Sequence of chain 1.A:
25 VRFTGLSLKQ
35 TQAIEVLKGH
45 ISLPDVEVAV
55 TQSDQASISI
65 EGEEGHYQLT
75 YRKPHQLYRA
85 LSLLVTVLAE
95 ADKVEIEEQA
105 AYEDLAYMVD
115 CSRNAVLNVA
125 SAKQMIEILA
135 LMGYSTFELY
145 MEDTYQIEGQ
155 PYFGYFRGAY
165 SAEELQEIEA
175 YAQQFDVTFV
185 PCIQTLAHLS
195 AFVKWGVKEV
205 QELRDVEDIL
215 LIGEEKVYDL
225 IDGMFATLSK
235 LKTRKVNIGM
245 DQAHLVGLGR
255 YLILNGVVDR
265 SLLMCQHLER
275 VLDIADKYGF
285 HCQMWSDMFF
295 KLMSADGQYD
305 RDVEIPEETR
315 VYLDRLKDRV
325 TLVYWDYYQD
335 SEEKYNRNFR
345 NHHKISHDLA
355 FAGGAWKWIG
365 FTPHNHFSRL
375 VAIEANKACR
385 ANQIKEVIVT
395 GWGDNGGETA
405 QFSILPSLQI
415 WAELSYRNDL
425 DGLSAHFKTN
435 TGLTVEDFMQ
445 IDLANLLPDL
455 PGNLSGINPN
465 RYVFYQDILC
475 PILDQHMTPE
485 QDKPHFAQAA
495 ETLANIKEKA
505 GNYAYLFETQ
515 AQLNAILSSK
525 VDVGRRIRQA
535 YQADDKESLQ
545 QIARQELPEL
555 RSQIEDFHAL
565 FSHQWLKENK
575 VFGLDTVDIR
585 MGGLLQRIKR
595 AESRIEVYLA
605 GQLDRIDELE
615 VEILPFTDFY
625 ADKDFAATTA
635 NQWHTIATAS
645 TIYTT

Binding-site contacts:
Ligand atom N2 contacts residue ASP245 of chain 1.A at 2.9 Å (salt-bridge).
Ligand atom C7 contacts residue ASP245 of chain 1.A at 3.6 Å.
Ligand atom C7 contacts residue TRP396 of chain 1.A at 3.5 Å (hydrophobic).
Ligand atom C6 contacts residue TRP362 of chain 1.A at 3.5 Å (hydrophobic).
Ligand atom C7 contacts residue TYR331 of chain 1.A at 3.6 Å (hydrophobic).
Ligand atom C8 contacts residue TRP289 of chain 1.A at 3.6 Å (hydrophobic).
Ligand atom O6 contacts residue TRP362 of chain 1.A at 3.4 Å (h-bond).
Ligand atom C2 contacts residue GLN246 of chain 1.A at 3.5 Å.
Ligand atom C8 contacts residue TRP329 of chain 1.A at 3.7 Å (hydrophobic).
Ligand atom C5 contacts residue ASP398 of chain 1.A at 4.0 Å.
Ligand atom C6 contacts residue TRP396 of chain 1.A at 3.8 Å (hydrophobic).
Ligand atom C3 contacts residue TRP396 of chain 1.A at 3.6 Å (hydrophobic).
Ligand atom O5 contacts residue TYR332 of chain 1.A at 3.9 Å.
Ligand atom O3 contacts residue ARG117 of chain 1.A at 2.9 Å (salt-bridge).
Ligand atom O1 contacts residue TRP329 of chain 1.A at 3.4 Å.
Ligand atom C1 contacts residue GLN246 of chain 1.A at 3.5 Å.
Ligand atom O4 contacts residue ARG117 of chain 1.A at 3.3 Å (salt-bridge).
Ligand atom O3 contacts residue HIS192 of chain 1.A at 4.0 Å.
Ligand atom C8 contacts residue TYR331 of chain 1.A at 4.0 Å (hydrophobic).
Ligand atom C4 contacts residue TRP396 of chain 1.A at 3.7 Å (hydrophobic).
Ligand atom N2 contacts residue GLN246 of chain 1.A at 3.7 Å.
Ligand atom C3 contacts residue ARG117 of chain 1.A at 4.0 Å.
Ligand atom O6 contacts residue ASP398 of chain 1.A at 2.6 Å (salt-bridge).
Ligand atom C6 contacts residue ASP398 of chain 1.A at 3.4 Å.
Ligand atom O5 contacts residue TYR331 of chain 1.A at 4.2 Å.
Ligand atom C8 contacts residue TRP396 of chain 1.A at 3.8 Å (hydrophobic).
Ligand atom C7 contacts residue TRP329 of chain 1.A at 3.9 Å (hydrophobic).
Ligand atom C5 contacts residue TRP396 of chain 1.A at 3.6 Å (hydrophobic).
Ligand atom C8 contacts residue ASP245 of chain 1.A at 3.3 Å.
Ligand atom C1 contacts residue TRP329 of chain 1.A at 3.7 Å (hydrophobic).
Ligand atom C2 contacts residue ASP245 of chain 1.A at 4.0 Å.
Ligand atom O7 contacts residue TRP329 of chain 1.A at 3.6 Å.
Ligand atom C4 contacts residue ASP398 of chain 1.A at 3.3 Å.
Ligand atom O4 contacts residue ASP398 of chain 1.A at 2.8 Å (salt-bridge).
Ligand atom O3 contacts residue TRP396 of chain 1.A at 3.6 Å.
Ligand atom O7 contacts residue TYR331 of chain 1.A at 2.6 Å (h-bond).
Ligand atom C5 contacts residue TYR331 of chain 1.A at 4.0 Å (hydrophobic).
Ligand atom O7 contacts residue TRP396 of chain 1.A at 3.2 Å.
Ligand atom C4 contacts residue ARG117 of chain 1.A at 3.9 Å.
Ligand atom O1 contacts residue GLN246 of chain 1.A at 2.4 Å (h-bond).

This protein binds this small molecule.
Small molecule (SMILES): CC(=O)N[C@@H]1[C@@H](O)[C@@H](O)[C@@H](CO)O[C@H]1O

Sequence of chain 1.B:
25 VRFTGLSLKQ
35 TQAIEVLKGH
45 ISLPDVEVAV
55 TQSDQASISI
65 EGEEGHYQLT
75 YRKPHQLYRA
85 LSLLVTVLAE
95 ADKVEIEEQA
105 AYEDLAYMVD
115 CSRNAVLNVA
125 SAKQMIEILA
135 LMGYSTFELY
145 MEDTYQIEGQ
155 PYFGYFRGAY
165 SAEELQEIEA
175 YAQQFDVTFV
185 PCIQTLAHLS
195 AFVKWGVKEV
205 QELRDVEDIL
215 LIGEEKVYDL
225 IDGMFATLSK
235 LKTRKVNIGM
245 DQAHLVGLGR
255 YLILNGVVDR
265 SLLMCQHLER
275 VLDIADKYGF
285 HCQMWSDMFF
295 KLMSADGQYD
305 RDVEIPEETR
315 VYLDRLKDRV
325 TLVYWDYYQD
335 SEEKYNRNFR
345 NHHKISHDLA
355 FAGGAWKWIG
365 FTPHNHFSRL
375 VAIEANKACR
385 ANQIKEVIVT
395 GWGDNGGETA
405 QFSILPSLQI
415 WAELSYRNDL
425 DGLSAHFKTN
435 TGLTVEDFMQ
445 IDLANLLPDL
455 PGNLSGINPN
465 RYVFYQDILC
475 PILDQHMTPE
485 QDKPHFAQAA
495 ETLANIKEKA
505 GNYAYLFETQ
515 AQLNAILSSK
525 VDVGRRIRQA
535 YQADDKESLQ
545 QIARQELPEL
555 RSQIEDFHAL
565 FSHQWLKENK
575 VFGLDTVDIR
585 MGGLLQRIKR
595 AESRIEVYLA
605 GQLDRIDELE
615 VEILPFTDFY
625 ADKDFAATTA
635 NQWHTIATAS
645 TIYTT